Sequence of chain 59.A:
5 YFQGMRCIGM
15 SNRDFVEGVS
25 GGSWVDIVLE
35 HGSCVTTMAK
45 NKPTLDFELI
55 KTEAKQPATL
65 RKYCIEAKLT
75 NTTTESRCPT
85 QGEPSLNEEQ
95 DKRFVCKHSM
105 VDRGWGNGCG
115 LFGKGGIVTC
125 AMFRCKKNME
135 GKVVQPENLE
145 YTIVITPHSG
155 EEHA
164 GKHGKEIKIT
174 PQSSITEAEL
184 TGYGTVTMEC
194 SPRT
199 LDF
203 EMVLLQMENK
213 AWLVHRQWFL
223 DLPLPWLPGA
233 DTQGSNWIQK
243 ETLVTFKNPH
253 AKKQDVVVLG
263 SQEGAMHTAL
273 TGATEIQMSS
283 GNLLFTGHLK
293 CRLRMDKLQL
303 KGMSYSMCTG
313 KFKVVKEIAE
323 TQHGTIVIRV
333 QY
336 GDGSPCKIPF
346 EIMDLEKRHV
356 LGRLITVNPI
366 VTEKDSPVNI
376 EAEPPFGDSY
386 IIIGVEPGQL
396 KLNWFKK

A small-molecule ligand and the protein it binds are described below.
Small molecule (SMILES): CC(=O)N[C@@H]1[C@@H](O)[C@H](O)[C@@H](CO)O[C@H]1O

Binding-site contacts:
Ligand atom C8 contacts residue MET126 of chain 59.A at 3.7 Å (hydrophobic).
Ligand atom C4 contacts residue ASN75 of chain 59.A at 4.0 Å.
Ligand atom O7 contacts residue MET126 of chain 59.A at 3.1 Å.
Ligand atom C5 contacts residue ASN75 of chain 59.A at 3.2 Å.
Ligand atom O6 contacts residue THR48 of chain 59.B at 4.0 Å.
Ligand atom C6 contacts residue THR48 of chain 59.B at 4.4 Å.
Ligand atom C6 contacts residue NAG1 of chain 59.N at 3.4 Å.
Ligand atom O5 contacts residue ASN75 of chain 59.A at 2.1 Å (h-bond).
Ligand atom C1 contacts residue ASN75 of chain 59.A at 1.3 Å.
Ligand atom O6 contacts residue ASN75 of chain 59.A at 3.8 Å.
Ligand atom C4 contacts residue NAG1 of chain 59.N at 2.9 Å.
Ligand atom O7 contacts residue ASN75 of chain 59.A at 3.2 Å (h-bond).
Ligand atom C2 contacts residue ASN75 of chain 59.A at 2.6 Å.
Ligand atom C3 contacts residue NAG1 of chain 59.N at 3.3 Å.
Ligand atom C6 contacts residue CYS45 of chain 59.B at 4.4 Å (hydrophobic).
Ligand atom O3 contacts residue NAG1 of chain 59.N at 2.4 Å (h-bond).
Ligand atom C5 contacts residue NAG1 of chain 59.N at 3.7 Å.
Ligand atom C3 contacts residue ASN75 of chain 59.A at 3.5 Å.
Ligand atom C7 contacts residue MET126 of chain 59.A at 3.8 Å (hydrophobic).
Ligand atom C8 contacts residue ASN75 of chain 59.A at 3.0 Å.
Ligand atom C7 contacts residue ASN75 of chain 59.A at 2.8 Å.
Ligand atom O4 contacts residue NAG1 of chain 59.N at 1.6 Å.
Ligand atom O6 contacts residue GLU46 of chain 59.B at 3.8 Å.
Ligand atom C6 contacts residue ASN75 of chain 59.A at 3.8 Å.
Ligand atom O5 contacts residue THR48 of chain 59.B at 4.0 Å.
Ligand atom N2 contacts residue ASN75 of chain 59.A at 3.0 Å (h-bond).
Ligand atom C8 contacts residue PHE98 of chain 59.A at 3.6 Å (hydrophobic).
Ligand atom O6 contacts residue NAG1 of chain 59.N at 4.1 Å.
Ligand atom C2 contacts residue NAG1 of chain 59.N at 4.1 Å.
Ligand atom O6 contacts residue CYS45 of chain 59.B at 3.4 Å (h-bond).

Sequence of chain 59.B:
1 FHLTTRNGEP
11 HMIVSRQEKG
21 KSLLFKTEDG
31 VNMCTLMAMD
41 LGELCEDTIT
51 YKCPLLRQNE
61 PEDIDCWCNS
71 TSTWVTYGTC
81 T